Binding-site contacts:
Ligand atom N08 contacts residue PHE283 of chain 1.C at 3.5 Å.
Ligand atom N04 contacts residue GLN280 of chain 1.C at 3.0 Å (h-bond).
Ligand atom C17 contacts residue GLN280 of chain 1.C at 3.6 Å.
Ligand atom N24 contacts residue MET267 of chain 1.C at 3.6 Å.
Ligand atom C17 contacts residue PHE283 of chain 1.C at 3.4 Å (hydrophobic).
Ligand atom C13 contacts residue ILE246 of chain 1.C at 3.5 Å (hydrophobic).
Ligand atom C27 contacts residue PRO266 of chain 1.C at 3.6 Å (hydrophobic).
Ligand atom C16 contacts residue TYR247 of chain 1.C at 3.5 Å (hydrophobic).
Ligand atom C09 contacts residue ILE246 of chain 1.C at 3.6 Å (hydrophobic).
Ligand atom C16 contacts residue GLN280 of chain 1.C at 3.5 Å.
Ligand atom C10 contacts residue ILE246 of chain 1.C at 3.7 Å (hydrophobic).
Ligand atom C26 contacts residue LYS272 of chain 1.C at 3.4 Å.
Ligand atom C02 contacts residue PHE250 of chain 1.C at 3.7 Å (hydrophobic).
Ligand atom N11 contacts residue LEU229 of chain 1.C at 3.7 Å.
Ligand atom C21 contacts residue MET267 of chain 1.C at 3.7 Å (hydrophobic).
Ligand atom O15 contacts residue PHE250 of chain 1.C at 3.6 Å.
Ligand atom N19 contacts residue GLY279 of chain 1.C at 3.5 Å (h-bond).
Ligand atom C18 contacts residue TYR247 of chain 1.C at 3.5 Å (hydrophobic).
Ligand atom C07 contacts residue PHE283 of chain 1.C at 3.4 Å (hydrophobic).
Ligand atom N11 contacts residue PHE283 of chain 1.C at 3.5 Å.
Ligand atom C13 contacts residue GLN280 of chain 1.C at 3.4 Å.
Ligand atom N22 contacts residue GLY279 of chain 1.C at 3.6 Å.
Ligand atom C25 contacts residue TYR247 of chain 1.C at 3.5 Å (hydrophobic).
Ligand atom C06 contacts residue LEU229 of chain 1.C at 3.3 Å (hydrophobic).
Ligand atom C21 contacts residue TYR247 of chain 1.C at 3.6 Å (hydrophobic).
Ligand atom C06 contacts residue LEU189 of chain 1.C at 3.7 Å (hydrophobic).
Ligand atom C17 contacts residue TYR247 of chain 1.C at 3.8 Å (hydrophobic).
Ligand atom C26 contacts residue GLU275 of chain 1.C at 3.5 Å.
Ligand atom C03 contacts residue GLN280 of chain 1.C at 3.7 Å.
Ligand atom N24 contacts residue GLY279 of chain 1.C at 3.7 Å.
Ligand atom N22 contacts residue TYR247 of chain 1.C at 2.5 Å (h-bond).
Ligand atom C12 contacts residue ILE246 of chain 1.C at 3.7 Å (hydrophobic).
Ligand atom C16 contacts residue MET267 of chain 1.C at 3.7 Å (hydrophobic).
Ligand atom C18 contacts residue GLY279 of chain 1.C at 3.4 Å.
Ligand atom C21 contacts residue GLY279 of chain 1.C at 3.5 Å.
Ligand atom C01 contacts residue PHE283 of chain 1.C at 3.4 Å (hydrophobic).
Ligand atom N20 contacts residue MET267 of chain 1.C at 3.6 Å.
Ligand atom C09 contacts residue PHE283 of chain 1.C at 3.6 Å (hydrophobic).
Ligand atom C03 contacts residue PHE250 of chain 1.C at 3.7 Å (hydrophobic).
Ligand atom C17 contacts residue GLY279 of chain 1.C at 3.7 Å.

A small-molecule ligand and the protein it binds are described below.
Small molecule (SMILES): Cc1nc2c(S(C)(=O)=O)cc(CCc3nc(N4CCCC4)nn3C)nn2c1C

Sequence of chain 1.C:
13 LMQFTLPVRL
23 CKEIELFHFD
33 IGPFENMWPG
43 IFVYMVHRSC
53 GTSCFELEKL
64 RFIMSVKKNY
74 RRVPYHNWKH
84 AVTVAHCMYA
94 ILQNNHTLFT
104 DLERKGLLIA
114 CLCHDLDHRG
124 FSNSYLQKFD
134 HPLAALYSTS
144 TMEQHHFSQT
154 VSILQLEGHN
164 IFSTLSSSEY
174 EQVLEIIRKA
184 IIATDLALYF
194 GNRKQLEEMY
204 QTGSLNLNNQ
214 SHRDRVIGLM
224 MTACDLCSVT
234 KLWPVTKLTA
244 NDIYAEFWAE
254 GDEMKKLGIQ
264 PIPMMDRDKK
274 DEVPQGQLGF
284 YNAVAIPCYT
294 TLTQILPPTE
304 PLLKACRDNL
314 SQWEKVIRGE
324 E